Binding-site contacts:
Ligand atom O5 contacts residue ASN264 of chain 1.A at 2.4 Å (h-bond).
Ligand atom N2 contacts residue VAL403 of chain 1.A at 4.2 Å.
Ligand atom C4 contacts residue ASN264 of chain 1.A at 4.3 Å.
Ligand atom O3 contacts residue LYS85 of chain 1.K at 3.7 Å.
Ligand atom C8 contacts residue PRO401 of chain 1.A at 4.0 Å (hydrophobic).
Ligand atom C5 contacts residue ASN264 of chain 1.A at 3.7 Å.
Ligand atom C8 contacts residue GLY402 of chain 1.A at 3.4 Å.
Ligand atom C2 contacts residue VAL403 of chain 1.A at 4.2 Å (hydrophobic).
Ligand atom C8 contacts residue THR266 of chain 1.A at 4.1 Å.
Ligand atom C1 contacts residue ASN264 of chain 1.A at 1.4 Å.
Ligand atom C8 contacts residue ASN265 of chain 1.A at 3.5 Å.
Ligand atom C2 contacts residue ASN264 of chain 1.A at 2.5 Å.
Ligand atom C8 contacts residue VAL403 of chain 1.A at 3.8 Å (hydrophobic).
Ligand atom C3 contacts residue ASN264 of chain 1.A at 3.8 Å.
Ligand atom C7 contacts residue VAL403 of chain 1.A at 3.5 Å (hydrophobic).
Ligand atom C7 contacts residue GLY402 of chain 1.A at 3.8 Å.
Ligand atom O4 contacts residue ASN84 of chain 1.K at 4.3 Å.
Ligand atom C7 contacts residue ASN264 of chain 1.A at 3.8 Å.
Ligand atom N2 contacts residue ASN264 of chain 1.A at 2.9 Å (h-bond).
Ligand atom O7 contacts residue GLY402 of chain 1.A at 3.4 Å.
Ligand atom C8 contacts residue ASN264 of chain 1.A at 4.0 Å.
Ligand atom O7 contacts residue VAL403 of chain 1.A at 2.9 Å (h-bond).

Sequence of chain 1.K:
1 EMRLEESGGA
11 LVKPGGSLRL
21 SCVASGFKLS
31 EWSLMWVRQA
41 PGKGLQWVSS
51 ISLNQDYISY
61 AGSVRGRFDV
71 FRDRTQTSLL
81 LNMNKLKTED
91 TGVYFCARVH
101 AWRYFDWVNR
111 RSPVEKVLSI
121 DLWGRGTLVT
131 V

Sequence of chain 1.A:
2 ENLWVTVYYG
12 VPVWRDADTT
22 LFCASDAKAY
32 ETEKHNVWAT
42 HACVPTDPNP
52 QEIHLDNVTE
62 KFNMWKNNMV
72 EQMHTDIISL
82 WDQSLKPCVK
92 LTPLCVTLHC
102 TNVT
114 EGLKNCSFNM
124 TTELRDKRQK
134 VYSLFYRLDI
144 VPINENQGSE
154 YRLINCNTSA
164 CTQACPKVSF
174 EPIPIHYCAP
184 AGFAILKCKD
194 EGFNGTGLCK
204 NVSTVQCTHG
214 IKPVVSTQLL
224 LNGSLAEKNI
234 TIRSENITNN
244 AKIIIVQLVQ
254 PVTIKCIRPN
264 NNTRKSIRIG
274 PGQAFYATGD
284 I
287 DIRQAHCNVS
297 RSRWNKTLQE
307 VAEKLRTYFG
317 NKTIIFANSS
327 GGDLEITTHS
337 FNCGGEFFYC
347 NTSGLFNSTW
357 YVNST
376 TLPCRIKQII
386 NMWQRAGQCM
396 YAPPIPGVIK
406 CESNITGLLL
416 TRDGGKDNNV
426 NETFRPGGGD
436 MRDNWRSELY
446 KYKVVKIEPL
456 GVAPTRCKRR

A protein and the small-molecule ligand that binds it are described below.
Small molecule (SMILES): CC(=O)N[C@H]1[C@H](O[C@H]2[C@H](O)[C@@H](NC(C)=O)CO[C@@H]2CO)O[C@H](CO)[C@@H](O[C@@H]2O[C@H](CO)[C@@H](O)[C@H](O)[C@@H]2O)[C@@H]1O